Binding-site contacts:
Ligand atom O4 contacts residue TYR47 of chain 1.B at 3.8 Å.
Ligand atom O2 contacts residue CYS182 of chain 1.B at 3.5 Å.
Ligand atom O6 contacts residue HIS44 of chain 1.B at 3.0 Å (h-bond).
Ligand atom C6 contacts residue GLU43 of chain 1.B at 3.4 Å.
Ligand atom C4 contacts residue TYR236 of chain 1.B at 3.6 Å (hydrophobic).
Ligand atom C2 contacts residue CYS182 of chain 1.B at 4.0 Å (hydrophobic).
Ligand atom C5 contacts residue TYR236 of chain 1.B at 4.3 Å (hydrophobic).
Ligand atom O3 contacts residue GLY183 of chain 1.B at 3.2 Å (h-bond).
Ligand atom C3 contacts residue MET185 of chain 1.B at 4.3 Å (hydrophobic).
Ligand atom O3 contacts residue ASP46 of chain 1.B at 2.6 Å (salt-bridge).
Ligand atom O6 contacts residue GLU43 of chain 1.B at 2.7 Å (salt-bridge).
Ligand atom O1 contacts residue ARG37 of chain 1.B at 3.2 Å (salt-bridge).
Ligand atom C4 contacts residue MET185 of chain 1.B at 3.9 Å (hydrophobic).
Ligand atom O5 contacts residue GLY345 of chain 1.B at 4.1 Å.
Ligand atom C4 contacts residue ASP46 of chain 1.B at 3.3 Å.
Ligand atom C1 contacts residue TYR236 of chain 1.B at 3.6 Å (hydrophobic).
Ligand atom O5 contacts residue TYR236 of chain 1.B at 3.5 Å.
Ligand atom O6 contacts residue GLY42 of chain 1.B at 4.2 Å.
Ligand atom O3 contacts residue CYS182 of chain 1.B at 3.8 Å.
Ligand atom C6 contacts residue GLY345 of chain 1.B at 4.0 Å.
Ligand atom C6 contacts residue HIS44 of chain 1.B at 3.7 Å.
Ligand atom O3 contacts residue TYR236 of chain 1.B at 3.6 Å.
Ligand atom O4 contacts residue TYR236 of chain 1.B at 2.6 Å (h-bond).
Ligand atom C3 contacts residue ASP186 of chain 1.B at 3.6 Å.
Ligand atom C3 contacts residue ASP46 of chain 1.B at 3.3 Å.
Ligand atom C2 contacts residue TYR236 of chain 1.B at 3.3 Å (hydrophobic).
Ligand atom O1 contacts residue GLY346 of chain 1.B at 4.2 Å.
Ligand atom C5 contacts residue MET185 of chain 1.B at 4.0 Å (hydrophobic).
Ligand atom C2 contacts residue ASP186 of chain 1.B at 3.5 Å.
Ligand atom C3 contacts residue TYR236 of chain 1.B at 3.7 Å (hydrophobic).
Ligand atom O5 contacts residue GLY346 of chain 1.B at 3.7 Å.
Ligand atom O3 contacts residue MET185 of chain 1.B at 4.2 Å.
Ligand atom O6 contacts residue MET185 of chain 1.B at 3.7 Å.
Ligand atom C1 contacts residue ASP186 of chain 1.B at 3.9 Å.
Ligand atom O4 contacts residue ASP46 of chain 1.B at 2.6 Å (salt-bridge).
Ligand atom O4 contacts residue GLY183 of chain 1.B at 4.3 Å.
Ligand atom O3 contacts residue ASP186 of chain 1.B at 4.2 Å.
Ligand atom O2 contacts residue ASP186 of chain 1.B at 2.7 Å (salt-bridge).
Ligand atom C5 contacts residue GLU43 of chain 1.B at 4.1 Å.
Ligand atom O1 contacts residue ASP186 of chain 1.B at 2.9 Å (salt-bridge).

Sequence of chain 1.B:
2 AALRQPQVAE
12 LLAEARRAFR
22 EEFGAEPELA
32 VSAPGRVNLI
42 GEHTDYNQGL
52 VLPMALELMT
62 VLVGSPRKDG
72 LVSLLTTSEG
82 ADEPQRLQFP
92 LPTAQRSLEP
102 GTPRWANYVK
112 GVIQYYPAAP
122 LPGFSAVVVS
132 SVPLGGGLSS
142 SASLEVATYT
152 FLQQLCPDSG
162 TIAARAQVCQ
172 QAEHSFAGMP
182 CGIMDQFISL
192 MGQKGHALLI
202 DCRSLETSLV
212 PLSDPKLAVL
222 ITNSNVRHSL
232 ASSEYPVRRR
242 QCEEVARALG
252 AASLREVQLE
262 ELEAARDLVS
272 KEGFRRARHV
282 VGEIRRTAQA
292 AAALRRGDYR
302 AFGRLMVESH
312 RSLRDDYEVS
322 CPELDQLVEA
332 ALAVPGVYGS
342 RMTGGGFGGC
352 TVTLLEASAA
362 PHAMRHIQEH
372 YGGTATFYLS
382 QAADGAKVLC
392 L

The small molecule below binds the protein below.
Small molecule (SMILES): OC[C@H]1O[C@H](O)[C@H](O)[C@@H](O)[C@H]1O